Sequence of chain 1.E:
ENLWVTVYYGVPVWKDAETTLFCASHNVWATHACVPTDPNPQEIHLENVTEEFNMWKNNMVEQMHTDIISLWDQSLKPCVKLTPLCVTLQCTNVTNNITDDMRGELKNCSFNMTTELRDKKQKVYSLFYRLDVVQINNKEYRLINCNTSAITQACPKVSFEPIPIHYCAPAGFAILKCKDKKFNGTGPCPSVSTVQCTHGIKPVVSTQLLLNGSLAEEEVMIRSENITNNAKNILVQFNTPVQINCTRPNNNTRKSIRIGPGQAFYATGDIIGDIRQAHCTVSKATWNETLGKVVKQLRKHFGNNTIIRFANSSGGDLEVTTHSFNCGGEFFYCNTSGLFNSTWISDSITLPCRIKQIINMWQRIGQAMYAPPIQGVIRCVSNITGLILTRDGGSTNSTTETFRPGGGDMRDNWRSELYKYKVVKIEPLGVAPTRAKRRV

A small-molecule ligand and the protein it binds are described below.
Small molecule (SMILES): CC(=O)N[C@H]1[C@H](O[C@H]2[C@H](O)[C@@H](NC(C)=O)CO[C@@H]2CO)O[C@H](CO)[C@@H](O)[C@@H]1O

Binding-site contacts:
Ligand atom O7 contacts residue NAG1 of chain 1.Q at 3.1 Å (h-bond).
Ligand atom C3 contacts residue BMA3 of chain 1.Q at 3.3 Å.
Ligand atom C2 contacts residue NAG2 of chain 1.Q at 4.0 Å.
Ligand atom O6 contacts residue NAG2 of chain 1.Q at 2.4 Å (h-bond).
Ligand atom N2 contacts residue BMA3 of chain 1.Q at 3.3 Å (h-bond).
Ligand atom C7 contacts residue NAG2 of chain 1.Q at 4.0 Å.
Ligand atom C1 contacts residue ASN353 of chain 1.E at 1.4 Å.
Ligand atom C3 contacts residue NAG1 of chain 1.Q at 3.5 Å.
Ligand atom C8 contacts residue NAG2 of chain 1.Q at 3.3 Å.
Ligand atom C2 contacts residue BMA3 of chain 1.Q at 4.0 Å.
Ligand atom O7 contacts residue BMA3 of chain 1.Q at 3.7 Å.
Ligand atom O3 contacts residue NAG1 of chain 1.Q at 2.5 Å (h-bond).
Ligand atom C6 contacts residue NAG2 of chain 1.Q at 3.4 Å.
Ligand atom C2 contacts residue ASN353 of chain 1.E at 2.4 Å.
Ligand atom C7 contacts residue SER354 of chain 1.E at 3.9 Å.
Ligand atom C8 contacts residue SER354 of chain 1.E at 3.3 Å.
Ligand atom N2 contacts residue NAG1 of chain 1.Q at 3.2 Å (h-bond).
Ligand atom O5 contacts residue NAG2 of chain 1.Q at 3.4 Å (h-bond).
Ligand atom C7 contacts residue NAG1 of chain 1.Q at 3.2 Å.
Ligand atom N2 contacts residue NAG2 of chain 1.Q at 3.6 Å.
Ligand atom C5 contacts residue BMA3 of chain 1.Q at 3.9 Å.
Ligand atom C8 contacts residue BMA3 of chain 1.Q at 3.4 Å.
Ligand atom C8 contacts residue THR362 of chain 1.E at 3.8 Å.
Ligand atom O4 contacts residue BMA3 of chain 1.Q at 3.3 Å.
Ligand atom C4 contacts residue NAG2 of chain 1.Q at 3.3 Å.
Ligand atom C8 contacts residue NAG1 of chain 1.Q at 4.0 Å.
Ligand atom N2 contacts residue ASN353 of chain 1.E at 2.8 Å (h-bond).
Ligand atom O7 contacts residue ASN353 of chain 1.E at 3.1 Å (h-bond).
Ligand atom O5 contacts residue ASN353 of chain 1.E at 2.4 Å (h-bond).
Ligand atom N2 contacts residue SER354 of chain 1.E at 3.8 Å.
Ligand atom C2 contacts residue NAG1 of chain 1.Q at 3.3 Å.
Ligand atom C5 contacts residue NAG2 of chain 1.Q at 3.5 Å.
Ligand atom C4 contacts residue BMA3 of chain 1.Q at 3.7 Å.
Ligand atom O3 contacts residue BMA3 of chain 1.Q at 3.1 Å (h-bond).
Ligand atom O7 contacts residue SER378 of chain 1.E at 3.3 Å.
Ligand atom C7 contacts residue BMA3 of chain 1.Q at 3.2 Å.
Ligand atom O7 contacts residue ASN376 of chain 1.E at 3.9 Å.
Ligand atom C7 contacts residue ASN353 of chain 1.E at 3.1 Å.
Ligand atom C3 contacts residue ASN353 of chain 1.E at 3.8 Å.
Ligand atom C5 contacts residue ASN353 of chain 1.E at 3.7 Å.